Binding-site contacts:
Ligand atom CAJ contacts residue PHE92 of chain 1.A at 3.6 Å (hydrophobic).
Ligand atom CAH contacts residue CYS95 of chain 1.A at 3.6 Å (hydrophobic).
Ligand atom CAE contacts residue CYS95 of chain 1.A at 4.1 Å (hydrophobic).
Ligand atom CAF contacts residue CYS95 of chain 1.A at 3.2 Å (hydrophobic).
Ligand atom CAM contacts residue HIS133 of chain 1.A at 3.7 Å.
Ligand atom CAK contacts residue GLN96 of chain 1.A at 3.9 Å.
Ligand atom OAB contacts residue HIS133 of chain 1.A at 2.4 Å (h-bond).
Ligand atom CAJ contacts residue LEU263 of chain 1.A at 3.6 Å (hydrophobic).
Ligand atom CAO contacts residue LEU279 of chain 1.A at 4.0 Å (hydrophobic).
Ligand atom OAB contacts residue HIS259 of chain 1.A at 3.9 Å.
Ligand atom CAI contacts residue PHE92 of chain 1.A at 4.0 Å (hydrophobic).
Ligand atom CAS contacts residue HIS259 of chain 1.A at 3.5 Å.
Ligand atom OAA contacts residue HIS259 of chain 1.A at 2.4 Å (h-bond).
Ligand atom CAG contacts residue ILE136 of chain 1.A at 4.0 Å (hydrophobic).
Ligand atom CAO contacts residue HIS133 of chain 1.A at 3.5 Å.
Ligand atom CAI contacts residue GLN96 of chain 1.A at 3.1 Å.
Ligand atom CLAC contacts residue PHE92 of chain 1.A at 3.9 Å.
Ligand atom OAB contacts residue TYR283 of chain 1.A at 3.1 Å (h-bond).
Ligand atom CAE contacts residue SER99 of chain 1.A at 3.4 Å.
Ligand atom CAM contacts residue HIS259 of chain 1.A at 4.0 Å.
Ligand atom CAL contacts residue PHE92 of chain 1.A at 4.0 Å (hydrophobic).
Ligand atom CLAC contacts residue GLN96 of chain 1.A at 3.7 Å.
Ligand atom CAO contacts residue TYR283 of chain 1.A at 3.5 Å (hydrophobic).
Ligand atom CAS contacts residue SER99 of chain 1.A at 3.5 Å.
Ligand atom CAP contacts residue GLN96 of chain 1.A at 4.0 Å.
Ligand atom CAL contacts residue PHE173 of chain 1.A at 3.7 Å (hydrophobic).
Ligand atom CAR contacts residue HIS259 of chain 1.A at 3.6 Å.
Ligand atom CAQ contacts residue SER99 of chain 1.A at 3.3 Å.
Ligand atom CAO contacts residue HIS259 of chain 1.A at 3.0 Å.
Ligand atom CAG contacts residue SER99 of chain 1.A at 2.8 Å.
Ligand atom OAA contacts residue TYR283 of chain 1.A at 3.4 Å.
Ligand atom OAA contacts residue LEU263 of chain 1.A at 3.3 Å.
Ligand atom CAL contacts residue HIS259 of chain 1.A at 3.5 Å.
Ligand atom CAD contacts residue CYS95 of chain 1.A at 3.6 Å (hydrophobic).
Ligand atom CAJ contacts residue PHE173 of chain 1.A at 3.9 Å (hydrophobic).
Ligand atom CAP contacts residue PHE92 of chain 1.A at 4.1 Å (hydrophobic).
Ligand atom OAN contacts residue HIS259 of chain 1.A at 3.1 Å.
Ligand atom CAL contacts residue LEU263 of chain 1.A at 3.7 Å (hydrophobic).
Ligand atom CAM contacts residue SER99 of chain 1.A at 3.6 Å.
Ligand atom OAB contacts residue LEU279 of chain 1.A at 3.6 Å.

This small molecule binds to this protein.
Small molecule (SMILES): O=C(O)[C@H](Cc1ccccc1)Oc1ccc(Cl)cc1

Sequence of chain 1.A:
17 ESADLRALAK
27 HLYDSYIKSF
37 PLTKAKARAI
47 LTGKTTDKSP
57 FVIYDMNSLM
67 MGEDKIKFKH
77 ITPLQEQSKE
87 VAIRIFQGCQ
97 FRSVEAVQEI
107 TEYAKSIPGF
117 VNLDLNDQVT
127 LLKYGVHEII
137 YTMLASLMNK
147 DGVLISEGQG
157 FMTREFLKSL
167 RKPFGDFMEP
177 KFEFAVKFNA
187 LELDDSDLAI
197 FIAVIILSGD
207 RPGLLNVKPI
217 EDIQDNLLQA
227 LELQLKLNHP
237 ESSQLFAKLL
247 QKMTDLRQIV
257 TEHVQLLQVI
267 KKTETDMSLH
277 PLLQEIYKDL